Sequence of chain 46.A:
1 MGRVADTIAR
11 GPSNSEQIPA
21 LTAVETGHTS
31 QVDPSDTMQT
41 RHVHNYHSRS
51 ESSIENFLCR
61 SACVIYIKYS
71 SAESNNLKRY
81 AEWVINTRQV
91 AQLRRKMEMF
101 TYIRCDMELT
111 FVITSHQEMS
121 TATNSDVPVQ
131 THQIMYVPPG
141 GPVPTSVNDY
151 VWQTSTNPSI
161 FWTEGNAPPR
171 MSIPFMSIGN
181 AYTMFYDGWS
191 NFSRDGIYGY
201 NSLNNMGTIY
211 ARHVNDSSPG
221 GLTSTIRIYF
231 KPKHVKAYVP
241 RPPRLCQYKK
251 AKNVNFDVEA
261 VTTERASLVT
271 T

Sequence of chain 46.C:
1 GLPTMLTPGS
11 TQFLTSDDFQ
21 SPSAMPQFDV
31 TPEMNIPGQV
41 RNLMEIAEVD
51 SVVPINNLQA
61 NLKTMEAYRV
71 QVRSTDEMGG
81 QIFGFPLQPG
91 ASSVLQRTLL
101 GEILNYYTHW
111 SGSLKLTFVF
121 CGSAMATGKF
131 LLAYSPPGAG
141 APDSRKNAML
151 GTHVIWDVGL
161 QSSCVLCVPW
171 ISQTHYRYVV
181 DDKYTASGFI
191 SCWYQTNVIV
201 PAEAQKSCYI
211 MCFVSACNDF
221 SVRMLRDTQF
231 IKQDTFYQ

Sequence of chain 44.A:
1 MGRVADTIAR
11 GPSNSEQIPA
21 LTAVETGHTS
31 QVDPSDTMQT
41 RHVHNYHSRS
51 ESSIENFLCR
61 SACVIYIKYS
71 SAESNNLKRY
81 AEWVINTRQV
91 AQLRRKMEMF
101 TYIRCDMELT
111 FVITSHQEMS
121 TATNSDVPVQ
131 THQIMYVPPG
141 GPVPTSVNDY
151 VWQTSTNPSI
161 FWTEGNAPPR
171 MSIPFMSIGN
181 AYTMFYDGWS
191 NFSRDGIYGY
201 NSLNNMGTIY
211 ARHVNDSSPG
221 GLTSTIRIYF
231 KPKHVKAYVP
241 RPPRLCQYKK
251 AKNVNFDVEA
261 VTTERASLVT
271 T

This protein binds this small molecule.
Small molecule (SMILES): CCCOc1ccc2cc(S(=O)(=O)Nc3ccc(C(=O)O)cc3)ccc2c1

Binding-site contacts:
Ligand atom C1 contacts residue GLN153 of chain 44.A at 3.4 Å.
Ligand atom C7 contacts residue THR235 of chain 46.C at 3.8 Å.
Ligand atom N1 contacts residue GLN233 of chain 46.C at 3.3 Å (h-bond).
Ligand atom C10 contacts residue ASN148 of chain 44.A at 3.7 Å.
Ligand atom C3 contacts residue ASP149 of chain 44.A at 3.5 Å.
Ligand atom C14 contacts residue TYR66 of chain 46.A at 3.4 Å (hydrophobic).
Ligand atom C15 contacts residue TYR66 of chain 46.A at 3.4 Å (hydrophobic).
Ligand atom O1 contacts residue TYR150 of chain 44.A at 3.0 Å (h-bond).
Ligand atom O2 contacts residue ASP234 of chain 46.C at 3.7 Å.
Ligand atom C4 contacts residue ASP149 of chain 44.A at 3.5 Å.
Ligand atom C4 contacts residue ASN148 of chain 44.A at 3.3 Å.
Ligand atom S1 contacts residue GLN233 of chain 46.C at 3.7 Å.
Ligand atom C20 contacts residue ARG212 of chain 44.A at 3.4 Å.
Ligand atom C20 contacts residue ARG227 of chain 46.A at 3.6 Å.
Ligand atom C9 contacts residue ASN148 of chain 44.A at 3.7 Å.
Ligand atom O2 contacts residue PHE236 of chain 46.C at 3.4 Å (h-bond).
Ligand atom O5 contacts residue ARG227 of chain 46.A at 3.5 Å (salt-bridge).
Ligand atom C16 contacts residue PHE236 of chain 46.C at 3.7 Å (hydrophobic).
Ligand atom C6 contacts residue PHE236 of chain 46.C at 3.5 Å (hydrophobic).
Ligand atom O1 contacts residue ASP149 of chain 44.A at 3.6 Å.
Ligand atom C6 contacts residue GLN153 of chain 44.A at 3.2 Å.
Ligand atom O4 contacts residue ARG227 of chain 46.A at 3.3 Å (salt-bridge).
Ligand atom C10 contacts residue ASP234 of chain 46.C at 3.8 Å.
Ligand atom C9 contacts residue ASP234 of chain 46.C at 3.6 Å.
Ligand atom N1 contacts residue PHE236 of chain 46.C at 3.6 Å.
Ligand atom O5 contacts residue TRP152 of chain 44.A at 3.5 Å (h-bond).
Ligand atom N1 contacts residue GLN153 of chain 44.A at 2.7 Å (h-bond).
Ligand atom O5 contacts residue TYR229 of chain 46.A at 3.8 Å.
Ligand atom O5 contacts residue ARG212 of chain 44.A at 3.3 Å (salt-bridge).
Ligand atom C16 contacts residue THR235 of chain 46.C at 3.8 Å.
Ligand atom C3 contacts residue ASN148 of chain 44.A at 3.5 Å.
Ligand atom C13 contacts residue TYR66 of chain 46.A at 3.4 Å (hydrophobic).
Ligand atom C5 contacts residue GLN153 of chain 44.A at 3.2 Å.
Ligand atom C8 contacts residue ASP234 of chain 46.C at 3.3 Å.
Ligand atom O1 contacts residue GLN233 of chain 46.C at 3.5 Å (h-bond).
Ligand atom C2 contacts residue TYR66 of chain 46.A at 3.8 Å (hydrophobic).
Ligand atom O2 contacts residue THR235 of chain 46.C at 3.0 Å.
Ligand atom O2 contacts residue GLN233 of chain 46.C at 3.0 Å.
Ligand atom O4 contacts residue ARG212 of chain 44.A at 2.8 Å (salt-bridge).
Ligand atom C8 contacts residue ASN148 of chain 44.A at 3.3 Å.